Binding-site contacts:
Ligand atom C3 contacts residue ASN146 of chain 1.A at 3.8 Å.
Ligand atom C1 contacts residue VAL307 of chain 1.A at 4.0 Å (hydrophobic).
Ligand atom O3 contacts residue VAL307 of chain 1.A at 4.3 Å.
Ligand atom C4 contacts residue ASP95 of chain 1.A at 4.2 Å.
Ligand atom C8 contacts residue SER308 of chain 1.A at 4.0 Å.
Ligand atom O5 contacts residue ASN146 of chain 1.A at 2.4 Å (h-bond).
Ligand atom C1 contacts residue LYS136 of chain 1.A at 4.0 Å.
Ligand atom O7 contacts residue ASN146 of chain 1.A at 4.1 Å.
Ligand atom O7 contacts residue ASN244 of chain 1.A at 3.8 Å.
Ligand atom C3 contacts residue VAL307 of chain 1.A at 3.3 Å (hydrophobic).
Ligand atom O3 contacts residue SER308 of chain 1.A at 4.2 Å.
Ligand atom O5 contacts residue VAL307 of chain 1.A at 4.2 Å.
Ligand atom C7 contacts residue ASN146 of chain 1.A at 3.7 Å.
Ligand atom O6 contacts residue NAG1 of chain 1.O at 3.3 Å.
Ligand atom C6 contacts residue NAG1 of chain 1.O at 3.9 Å.
Ligand atom O3 contacts residue ASP95 of chain 1.A at 4.0 Å.
Ligand atom C1 contacts residue ASN146 of chain 1.A at 1.4 Å.
Ligand atom C5 contacts residue ASN146 of chain 1.A at 3.6 Å.
Ligand atom C2 contacts residue ASN146 of chain 1.A at 2.5 Å.
Ligand atom O3 contacts residue CYS306 of chain 1.A at 4.3 Å.
Ligand atom N2 contacts residue SER308 of chain 1.A at 3.0 Å (h-bond).
Ligand atom C2 contacts residue SER308 of chain 1.A at 3.6 Å.
Ligand atom O5 contacts residue LYS136 of chain 1.A at 3.6 Å (salt-bridge).
Ligand atom N2 contacts residue ASN146 of chain 1.A at 2.9 Å (h-bond).
Ligand atom C3 contacts residue SER308 of chain 1.A at 3.6 Å.
Ligand atom C1 contacts residue SER308 of chain 1.A at 3.8 Å.
Ligand atom C2 contacts residue VAL307 of chain 1.A at 4.2 Å (hydrophobic).
Ligand atom C8 contacts residue ASN244 of chain 1.A at 3.5 Å.
Ligand atom O7 contacts residue PRO96 of chain 1.A at 3.7 Å.
Ligand atom C7 contacts residue VAL138 of chain 1.A at 4.1 Å (hydrophobic).
Ligand atom C7 contacts residue ASN244 of chain 1.A at 4.1 Å.
Ligand atom O4 contacts residue VAL307 of chain 1.A at 3.4 Å (h-bond).
Ligand atom O5 contacts residue NAG1 of chain 1.O at 3.7 Å.
Ligand atom C8 contacts residue LEU145 of chain 1.A at 3.9 Å (hydrophobic).
Ligand atom C5 contacts residue VAL307 of chain 1.A at 3.4 Å (hydrophobic).
Ligand atom C7 contacts residue SER308 of chain 1.A at 3.9 Å.
Ligand atom C5 contacts residue NAG1 of chain 1.O at 4.3 Å.
Ligand atom C8 contacts residue VAL138 of chain 1.A at 3.4 Å (hydrophobic).
Ligand atom C4 contacts residue ASN146 of chain 1.A at 4.2 Å.
Ligand atom C4 contacts residue VAL307 of chain 1.A at 3.5 Å (hydrophobic).

The small molecule below binds the protein below.
Small molecule (SMILES): CC(=O)N[C@@H]1[C@@H](O)[C@H](O)[C@@H](CO)O[C@H]1O

Sequence of chain 1.A:
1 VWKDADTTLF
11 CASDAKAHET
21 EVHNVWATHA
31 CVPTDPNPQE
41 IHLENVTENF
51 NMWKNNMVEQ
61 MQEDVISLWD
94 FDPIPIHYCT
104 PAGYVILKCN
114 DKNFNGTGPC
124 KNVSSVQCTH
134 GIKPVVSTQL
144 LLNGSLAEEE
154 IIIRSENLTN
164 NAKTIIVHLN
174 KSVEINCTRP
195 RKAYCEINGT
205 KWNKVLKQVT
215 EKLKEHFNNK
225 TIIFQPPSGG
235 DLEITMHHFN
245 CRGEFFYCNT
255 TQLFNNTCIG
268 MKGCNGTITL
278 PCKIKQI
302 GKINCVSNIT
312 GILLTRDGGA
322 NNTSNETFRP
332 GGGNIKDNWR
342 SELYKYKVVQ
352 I